Binding-site contacts:
Ligand atom O6 contacts residue ASN92 of chain 1.E at 4.4 Å.
Ligand atom C8 contacts residue ASN92 of chain 1.E at 4.3 Å.
Ligand atom C7 contacts residue ASN92 of chain 1.E at 3.0 Å.
Ligand atom C3 contacts residue ARG226 of chain 1.E at 4.0 Å.
Ligand atom O5 contacts residue ASP91 of chain 1.E at 4.5 Å.
Ligand atom N2 contacts residue ASN92 of chain 1.E at 2.9 Å (h-bond).
Ligand atom C8 contacts residue GLU71 of chain 1.E at 3.8 Å.
Ligand atom C7 contacts residue CYS95 of chain 1.E at 4.3 Å (hydrophobic).
Ligand atom C8 contacts residue ARG226 of chain 1.E at 3.8 Å.
Ligand atom C7 contacts residue GLU71 of chain 1.E at 4.0 Å.
Ligand atom O6 contacts residue ARG226 of chain 1.E at 3.3 Å (salt-bridge).
Ligand atom O7 contacts residue ARG226 of chain 1.E at 3.7 Å.
Ligand atom C2 contacts residue ARG226 of chain 1.E at 4.0 Å.
Ligand atom O5 contacts residue ARG226 of chain 1.E at 4.5 Å.
Ligand atom C8 contacts residue CYS141 of chain 1.E at 4.5 Å (hydrophobic).
Ligand atom C2 contacts residue ASN92 of chain 1.E at 2.4 Å.
Ligand atom C7 contacts residue ARG226 of chain 1.E at 3.4 Å.
Ligand atom C4 contacts residue ASN92 of chain 1.E at 4.3 Å.
Ligand atom O7 contacts residue CYS95 of chain 1.E at 3.8 Å.
Ligand atom O5 contacts residue ASN92 of chain 1.E at 2.4 Å (h-bond).
Ligand atom C8 contacts residue CYS95 of chain 1.E at 4.1 Å (hydrophobic).
Ligand atom O3 contacts residue ARG226 of chain 1.E at 3.0 Å (salt-bridge).
Ligand atom C5 contacts residue ASN92 of chain 1.E at 3.7 Å.
Ligand atom N2 contacts residue GLU71 of chain 1.E at 4.0 Å.
Ligand atom C8 contacts residue ALA140 of chain 1.E at 4.4 Å (hydrophobic).
Ligand atom N2 contacts residue ARG226 of chain 1.E at 3.5 Å (salt-bridge).
Ligand atom C7 contacts residue ASN69 of chain 1.E at 3.8 Å.
Ligand atom C4 contacts residue ARG226 of chain 1.E at 4.4 Å.
Ligand atom O6 contacts residue ASP91 of chain 1.E at 3.6 Å.
Ligand atom C1 contacts residue ASN92 of chain 1.E at 1.5 Å.
Ligand atom C8 contacts residue PRO142 of chain 1.E at 3.9 Å (hydrophobic).
Ligand atom C8 contacts residue ASN69 of chain 1.E at 3.6 Å.
Ligand atom C1 contacts residue GLU71 of chain 1.E at 4.3 Å.
Ligand atom C3 contacts residue ASN92 of chain 1.E at 3.8 Å.
Ligand atom O7 contacts residue ASN92 of chain 1.E at 2.8 Å (h-bond).
Ligand atom O7 contacts residue ASN69 of chain 1.E at 3.0 Å (h-bond).

Sequence of chain 1.E:
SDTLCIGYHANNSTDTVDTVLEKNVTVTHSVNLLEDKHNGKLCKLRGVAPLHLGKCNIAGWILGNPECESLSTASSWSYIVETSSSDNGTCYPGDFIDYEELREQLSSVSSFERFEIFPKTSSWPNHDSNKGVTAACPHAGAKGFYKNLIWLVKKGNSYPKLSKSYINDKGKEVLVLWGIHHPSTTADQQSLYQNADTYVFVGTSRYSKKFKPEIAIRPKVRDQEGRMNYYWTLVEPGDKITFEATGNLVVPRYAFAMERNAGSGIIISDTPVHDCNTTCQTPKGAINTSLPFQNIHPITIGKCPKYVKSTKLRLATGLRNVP

The protein below binds the small molecule below.
Small molecule (SMILES): CC(=O)N[C@H]1[C@H](O[C@H]2[C@H](O)[C@@H](NC(C)=O)CO[C@@H]2CO)O[C@H](CO)[C@@H](O)[C@@H]1O